Sequence of chain 3.S:
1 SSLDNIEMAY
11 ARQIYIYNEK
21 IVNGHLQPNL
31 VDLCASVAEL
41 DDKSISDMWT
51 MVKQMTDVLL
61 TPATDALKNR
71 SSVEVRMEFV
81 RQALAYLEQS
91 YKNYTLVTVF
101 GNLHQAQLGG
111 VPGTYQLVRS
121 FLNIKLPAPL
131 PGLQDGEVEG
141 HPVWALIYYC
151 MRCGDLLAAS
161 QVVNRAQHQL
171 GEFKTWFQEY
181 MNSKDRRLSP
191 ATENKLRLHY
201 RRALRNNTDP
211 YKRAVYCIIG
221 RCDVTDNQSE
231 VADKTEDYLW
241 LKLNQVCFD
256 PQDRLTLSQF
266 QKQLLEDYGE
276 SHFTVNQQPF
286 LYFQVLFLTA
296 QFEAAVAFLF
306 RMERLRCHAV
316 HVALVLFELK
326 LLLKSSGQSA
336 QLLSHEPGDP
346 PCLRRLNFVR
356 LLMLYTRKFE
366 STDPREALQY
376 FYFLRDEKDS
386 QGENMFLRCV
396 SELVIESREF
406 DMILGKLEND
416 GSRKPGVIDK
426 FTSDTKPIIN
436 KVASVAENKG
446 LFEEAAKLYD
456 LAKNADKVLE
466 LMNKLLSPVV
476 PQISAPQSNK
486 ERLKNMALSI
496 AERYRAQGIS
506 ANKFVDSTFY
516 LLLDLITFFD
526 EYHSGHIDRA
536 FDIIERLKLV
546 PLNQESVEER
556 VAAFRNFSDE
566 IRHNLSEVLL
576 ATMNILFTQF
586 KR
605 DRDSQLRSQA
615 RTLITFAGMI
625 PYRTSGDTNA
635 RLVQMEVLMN

This protein binds this small molecule.
Small molecule (SMILES): CC[C@H](C)[C@H](NC(=O)[C@H](CO)NC(=O)[C@H](CCCN=C(N)N)NC(=O)[C@@H](NC(=O)[C@@H]1CCCN1C(=O)[C@@H]1CCCN1C(=O)[C@H](C)N)C(C)C)C(=O)N[C@H](C=O)Cc1ccc(O)cc1

Binding-site contacts:
Ligand atom CB contacts residue LEU286 of chain 3.S at 3.9 Å (hydrophobic).
Ligand atom C contacts residue ASN227 of chain 3.S at 3.5 Å.
Ligand atom C contacts residue ASN281 of chain 3.S at 3.8 Å.
Ligand atom C contacts residue LEU286 of chain 3.S at 3.8 Å (hydrophobic).
Ligand atom CA contacts residue ASN227 of chain 3.S at 3.7 Å.
Ligand atom O contacts residue ASN227 of chain 3.S at 3.6 Å.
Ligand atom N contacts residue THR235 of chain 3.S at 3.9 Å.
Ligand atom CG2 contacts residue LEU286 of chain 3.S at 3.7 Å (hydrophobic).
Ligand atom CB contacts residue ASP233 of chain 3.S at 3.0 Å.
Ligand atom CD contacts residue HIS277 of chain 3.S at 3.9 Å.
Ligand atom CA contacts residue THR235 of chain 3.S at 3.6 Å.
Ligand atom O contacts residue ASN281 of chain 3.S at 2.6 Å (h-bond).
Ligand atom O contacts residue TYR94 of chain 3.S at 2.9 Å.
Ligand atom O contacts residue THR235 of chain 3.S at 3.1 Å (h-bond).
Ligand atom CG2 contacts residue GLU236 of chain 3.S at 3.3 Å.
Ligand atom CG contacts residue HIS277 of chain 3.S at 3.8 Å.
Ligand atom O contacts residue LEU286 of chain 3.S at 3.2 Å.
Ligand atom CG contacts residue LYS234 of chain 3.S at 3.3 Å.
Ligand atom C contacts residue THR235 of chain 3.S at 3.6 Å.
Ligand atom O contacts residue LYS234 of chain 3.S at 3.6 Å.
Ligand atom C contacts residue TYR94 of chain 3.S at 4.0 Å (hydrophobic).
Ligand atom CG contacts residue TYR273 of chain 3.S at 3.6 Å (hydrophobic).
Ligand atom CD contacts residue TYR273 of chain 3.S at 3.3 Å (hydrophobic).
Ligand atom N contacts residue THR235 of chain 3.S at 3.5 Å (h-bond).
Ligand atom CG2 contacts residue ASN281 of chain 3.S at 3.6 Å.
Ligand atom O contacts residue HIS277 of chain 3.S at 3.4 Å.
Ligand atom N contacts residue ASN227 of chain 3.S at 3.0 Å (h-bond).
Ligand atom CG1 contacts residue TYR94 of chain 3.S at 3.8 Å (hydrophobic).
Ligand atom CG2 contacts residue HIS277 of chain 3.S at 3.3 Å.
Ligand atom N contacts residue TYR273 of chain 3.S at 3.9 Å.
Ligand atom C contacts residue THR235 of chain 3.S at 3.6 Å.
Ligand atom C contacts residue THR235 of chain 3.S at 3.6 Å.
Ligand atom CD1 contacts residue TYR91 of chain 3.S at 3.9 Å (hydrophobic).
Ligand atom O contacts residue THR235 of chain 3.S at 3.0 Å (h-bond).
Ligand atom CB contacts residue HIS277 of chain 3.S at 3.7 Å.
Ligand atom CG1 contacts residue VAL280 of chain 3.S at 4.0 Å (hydrophobic).
Ligand atom CB contacts residue TYR238 of chain 3.S at 3.6 Å (hydrophobic).
Ligand atom CG2 contacts residue PHE278 of chain 3.S at 3.7 Å (hydrophobic).
Ligand atom CD1 contacts residue TYR94 of chain 3.S at 3.5 Å (hydrophobic).
Ligand atom CG contacts residue ASP233 of chain 3.S at 3.0 Å.